Binding-site contacts:
Ligand atom C3 contacts residue ASN101 of chain 1.E at 3.9 Å.
Ligand atom C7 contacts residue ASN101 of chain 1.E at 3.3 Å.
Ligand atom O6 contacts residue ARG111 of chain 1.E at 4.0 Å.
Ligand atom O5 contacts residue ASN101 of chain 1.E at 2.4 Å (h-bond).
Ligand atom C5 contacts residue GLY112 of chain 1.E at 4.3 Å.
Ligand atom C1 contacts residue GLY112 of chain 1.E at 4.4 Å.
Ligand atom C6 contacts residue GLY112 of chain 1.E at 4.2 Å.
Ligand atom C8 contacts residue ASN101 of chain 1.E at 3.9 Å.
Ligand atom C4 contacts residue ASN101 of chain 1.E at 4.4 Å.
Ligand atom N2 contacts residue ASN101 of chain 1.E at 3.0 Å (h-bond).
Ligand atom C6 contacts residue ARG111 of chain 1.E at 3.7 Å.
Ligand atom C5 contacts residue ASN101 of chain 1.E at 3.8 Å.
Ligand atom C1 contacts residue ASN101 of chain 1.E at 1.5 Å.
Ligand atom O7 contacts residue ASN101 of chain 1.E at 3.3 Å (h-bond).
Ligand atom C2 contacts residue ASN101 of chain 1.E at 2.6 Å.
Ligand atom O5 contacts residue GLY112 of chain 1.E at 3.7 Å.

The small molecule below binds the protein below.
Small molecule (SMILES): CC(=O)N[C@@H]1[C@@H](O)[C@H](O)[C@@H](CO)O[C@H]1O

Sequence of chain 1.E:
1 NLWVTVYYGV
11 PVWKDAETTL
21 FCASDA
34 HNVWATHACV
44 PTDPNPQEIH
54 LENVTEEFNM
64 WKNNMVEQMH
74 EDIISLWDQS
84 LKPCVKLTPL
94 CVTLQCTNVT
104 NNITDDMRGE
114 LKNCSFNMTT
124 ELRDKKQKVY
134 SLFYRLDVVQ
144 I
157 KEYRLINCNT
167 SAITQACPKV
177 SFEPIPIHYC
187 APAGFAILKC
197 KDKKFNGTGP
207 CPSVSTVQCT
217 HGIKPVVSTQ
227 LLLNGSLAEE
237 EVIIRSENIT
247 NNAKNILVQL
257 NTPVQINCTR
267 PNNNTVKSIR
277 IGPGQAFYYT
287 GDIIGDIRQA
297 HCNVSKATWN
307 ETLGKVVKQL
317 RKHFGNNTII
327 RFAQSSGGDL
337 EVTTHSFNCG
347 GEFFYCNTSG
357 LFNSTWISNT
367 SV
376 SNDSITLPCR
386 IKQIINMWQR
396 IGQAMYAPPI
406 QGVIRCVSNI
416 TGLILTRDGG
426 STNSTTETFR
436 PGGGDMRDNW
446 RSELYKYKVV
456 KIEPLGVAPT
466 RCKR